Binding-site contacts:
Ligand atom C3 contacts residue ASN154 of chain 20.A at 4.3 Å.
Ligand atom C2 contacts residue ASN154 of chain 20.A at 2.9 Å.
Ligand atom O7 contacts residue ASN154 of chain 20.A at 1.3 Å (h-bond).
Ligand atom C1 contacts residue THR156 of chain 20.A at 4.1 Å.
Ligand atom C5 contacts residue THR156 of chain 20.A at 3.7 Å.
Ligand atom O7 contacts residue VAL153 of chain 20.A at 2.8 Å (h-bond).
Ligand atom C7 contacts residue VAL153 of chain 20.A at 4.0 Å (hydrophobic).
Ligand atom O7 contacts residue GLY150 of chain 20.A at 4.2 Å.
Ligand atom C6 contacts residue THR156 of chain 20.A at 4.2 Å.
Ligand atom C8 contacts residue ASN154 of chain 20.A at 3.4 Å.
Ligand atom C7 contacts residue GLY150 of chain 20.A at 4.5 Å.
Ligand atom O5 contacts residue ASN154 of chain 20.A at 3.7 Å.
Ligand atom O7 contacts residue THR156 of chain 20.A at 4.2 Å.
Ligand atom N2 contacts residue ASN154 of chain 20.A at 2.2 Å (h-bond).
Ligand atom O5 contacts residue THR156 of chain 20.A at 3.9 Å.
Ligand atom C1 contacts residue ASN154 of chain 20.A at 2.6 Å.
Ligand atom C7 contacts residue ASN154 of chain 20.A at 1.9 Å.
Ligand atom C8 contacts residue GLY150 of chain 20.A at 4.3 Å.

Sequence of chain 20.A:
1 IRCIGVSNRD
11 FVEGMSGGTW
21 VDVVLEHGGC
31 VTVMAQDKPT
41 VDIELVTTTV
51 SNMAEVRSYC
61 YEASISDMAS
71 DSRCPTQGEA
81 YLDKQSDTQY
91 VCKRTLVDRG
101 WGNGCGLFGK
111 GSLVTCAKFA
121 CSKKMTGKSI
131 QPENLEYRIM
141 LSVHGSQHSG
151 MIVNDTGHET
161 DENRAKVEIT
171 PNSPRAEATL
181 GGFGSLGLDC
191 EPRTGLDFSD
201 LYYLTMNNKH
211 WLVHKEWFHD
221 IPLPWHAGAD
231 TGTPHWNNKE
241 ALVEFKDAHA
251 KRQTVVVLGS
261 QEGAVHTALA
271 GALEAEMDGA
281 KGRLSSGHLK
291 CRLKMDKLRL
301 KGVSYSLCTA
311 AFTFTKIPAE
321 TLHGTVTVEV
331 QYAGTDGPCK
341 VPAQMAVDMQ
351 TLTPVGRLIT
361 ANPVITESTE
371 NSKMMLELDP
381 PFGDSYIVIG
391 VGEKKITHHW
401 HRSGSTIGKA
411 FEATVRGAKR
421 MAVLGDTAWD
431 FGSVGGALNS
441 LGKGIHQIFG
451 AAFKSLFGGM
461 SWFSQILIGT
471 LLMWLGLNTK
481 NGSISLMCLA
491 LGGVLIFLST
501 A

A protein and the small-molecule ligand that binds it are described below.
Small molecule (SMILES): CC(=O)N[C@H]1[C@H](O[C@H]2[C@H](O)[C@@H](NC(C)=O)CO[C@@H]2CO)O[C@H](CO)[C@@H](O)[C@@H]1O